Sequence of chain 1.M:
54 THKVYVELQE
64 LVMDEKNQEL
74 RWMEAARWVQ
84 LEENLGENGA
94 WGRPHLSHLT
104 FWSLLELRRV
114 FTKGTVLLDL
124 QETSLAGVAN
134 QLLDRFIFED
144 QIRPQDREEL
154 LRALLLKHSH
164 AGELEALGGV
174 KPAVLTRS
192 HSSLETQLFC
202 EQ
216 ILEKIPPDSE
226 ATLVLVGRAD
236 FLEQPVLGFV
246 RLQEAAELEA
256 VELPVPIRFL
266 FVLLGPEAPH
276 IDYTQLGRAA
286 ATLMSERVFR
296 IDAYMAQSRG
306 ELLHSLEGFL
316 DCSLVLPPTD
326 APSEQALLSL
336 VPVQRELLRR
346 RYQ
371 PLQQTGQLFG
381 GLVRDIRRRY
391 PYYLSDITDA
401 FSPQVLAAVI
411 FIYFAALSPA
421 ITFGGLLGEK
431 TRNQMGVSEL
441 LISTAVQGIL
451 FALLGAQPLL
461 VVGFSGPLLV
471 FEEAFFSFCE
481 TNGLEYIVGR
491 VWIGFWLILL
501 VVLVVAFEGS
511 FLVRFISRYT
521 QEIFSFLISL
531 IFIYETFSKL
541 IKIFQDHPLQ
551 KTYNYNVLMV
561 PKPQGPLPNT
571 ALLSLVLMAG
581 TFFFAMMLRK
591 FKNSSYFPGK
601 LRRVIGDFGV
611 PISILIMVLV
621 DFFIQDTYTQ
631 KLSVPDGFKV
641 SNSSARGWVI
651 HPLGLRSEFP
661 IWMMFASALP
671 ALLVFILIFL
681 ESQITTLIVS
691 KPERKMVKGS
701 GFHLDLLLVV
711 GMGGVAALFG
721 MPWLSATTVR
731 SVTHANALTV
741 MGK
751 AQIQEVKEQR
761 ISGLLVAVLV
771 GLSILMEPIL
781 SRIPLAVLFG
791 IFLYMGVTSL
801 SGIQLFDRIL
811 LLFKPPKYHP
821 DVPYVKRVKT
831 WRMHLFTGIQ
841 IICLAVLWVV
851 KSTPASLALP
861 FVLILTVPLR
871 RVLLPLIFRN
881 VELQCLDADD

Binding-site contacts:
Ligand atom C7 contacts residue ASN433 of chain 1.M at 4.2 Å.
Ligand atom C2 contacts residue ASN642 of chain 1.M at 2.5 Å.
Ligand atom C4 contacts residue ASN642 of chain 1.M at 4.2 Å.
Ligand atom O5 contacts residue ALA645 of chain 1.M at 4.1 Å.
Ligand atom C5 contacts residue ASN642 of chain 1.M at 3.7 Å.
Ligand atom O4 contacts residue NAG1 of chain 1.GA at 1.4 Å.
Ligand atom C8 contacts residue ASN433 of chain 1.M at 4.2 Å.
Ligand atom C2 contacts residue ARG432 of chain 1.M at 4.5 Å.
Ligand atom O5 contacts residue ASN642 of chain 1.M at 2.4 Å (h-bond).
Ligand atom C3 contacts residue NAG1 of chain 1.GA at 3.3 Å.
Ligand atom C5 contacts residue NAG1 of chain 1.GA at 3.5 Å.
Ligand atom C6 contacts residue NAG1 of chain 1.GA at 3.6 Å.
Ligand atom N2 contacts residue ASN642 of chain 1.M at 2.9 Å (h-bond).
Ligand atom C1 contacts residue ARG432 of chain 1.M at 4.5 Å.
Ligand atom O6 contacts residue SER644 of chain 1.M at 4.0 Å.
Ligand atom C1 contacts residue ASN642 of chain 1.M at 1.4 Å.
Ligand atom O6 contacts residue ALA645 of chain 1.M at 3.8 Å.
Ligand atom O7 contacts residue ASN642 of chain 1.M at 4.4 Å.
Ligand atom C4 contacts residue NAG1 of chain 1.GA at 2.3 Å.
Ligand atom O3 contacts residue NAG1 of chain 1.GA at 2.7 Å (h-bond).
Ligand atom C3 contacts residue ASN642 of chain 1.M at 3.8 Å.
Ligand atom O7 contacts residue ASN433 of chain 1.M at 4.2 Å.
Ligand atom C7 contacts residue ASN642 of chain 1.M at 3.9 Å.

The protein below binds the small molecule below.
Small molecule (SMILES): CC(=O)N[C@@H]1[C@@H](O)[C@H](O)[C@@H](CO)O[C@H]1O